Sequence of chain 1.B:
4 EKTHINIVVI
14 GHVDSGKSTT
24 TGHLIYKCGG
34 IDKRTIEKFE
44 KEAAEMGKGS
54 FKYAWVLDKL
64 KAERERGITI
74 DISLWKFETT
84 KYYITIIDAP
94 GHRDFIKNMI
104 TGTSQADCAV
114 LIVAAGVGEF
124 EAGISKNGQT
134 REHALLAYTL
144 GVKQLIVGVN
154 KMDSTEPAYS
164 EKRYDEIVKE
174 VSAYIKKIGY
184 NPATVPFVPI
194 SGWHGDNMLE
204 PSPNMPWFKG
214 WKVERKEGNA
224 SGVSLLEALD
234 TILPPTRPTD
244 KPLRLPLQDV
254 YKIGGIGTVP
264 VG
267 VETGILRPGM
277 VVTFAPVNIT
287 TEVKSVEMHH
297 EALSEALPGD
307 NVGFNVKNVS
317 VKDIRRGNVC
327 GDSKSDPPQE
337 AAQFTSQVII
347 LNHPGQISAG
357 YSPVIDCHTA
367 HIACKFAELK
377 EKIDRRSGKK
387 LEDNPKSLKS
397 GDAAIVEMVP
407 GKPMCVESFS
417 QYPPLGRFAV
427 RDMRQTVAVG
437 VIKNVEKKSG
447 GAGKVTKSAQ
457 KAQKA

The small molecule below binds the protein below.
Small molecule (SMILES): NCCO[P](=O)(O)OC[C@H](O)CO

Binding-site contacts:
Ligand atom C12 contacts residue ALA373 of chain 1.B at 3.8 Å (hydrophobic).
Ligand atom C1 contacts residue GLU374 of chain 1.B at 4.1 Å.
Ligand atom C11 contacts residue GLU374 of chain 1.B at 3.1 Å.
Ligand atom P contacts residue GLU374 of chain 1.B at 3.1 Å.
Ligand atom C12 contacts residue GLU374 of chain 1.B at 2.6 Å.
Ligand atom O14 contacts residue GLU374 of chain 1.B at 2.7 Å (salt-bridge).
Ligand atom O11 contacts residue GLU374 of chain 1.B at 2.8 Å (salt-bridge).
Ligand atom N contacts residue ALA373 of chain 1.B at 2.9 Å (h-bond).
Ligand atom O12 contacts residue GLU374 of chain 1.B at 3.6 Å (salt-bridge).
Ligand atom O13 contacts residue GLU374 of chain 1.B at 4.5 Å.
Ligand atom N contacts residue GLU374 of chain 1.B at 1.5 Å.